Binding-site contacts:
Ligand atom C4 contacts residue PRO252 of chain 35.A at 3.7 Å (hydrophobic).
Ligand atom O1B contacts residue ALA146 of chain 31.A at 4.3 Å.
Ligand atom C5 contacts residue TYR145 of chain 31.A at 3.3 Å (hydrophobic).
Ligand atom C1 contacts residue SER147 of chain 31.A at 3.6 Å.
Ligand atom O1A contacts residue SER147 of chain 31.A at 3.1 Å (h-bond).
Ligand atom C11 contacts residue TYR145 of chain 31.A at 3.7 Å (hydrophobic).
Ligand atom C6 contacts residue ALA146 of chain 31.A at 4.3 Å (hydrophobic).
Ligand atom C1 contacts residue ALA146 of chain 31.A at 4.0 Å (hydrophobic).
Ligand atom N5 contacts residue TYR145 of chain 31.A at 2.6 Å (h-bond).
Ligand atom C8 contacts residue ALA146 of chain 31.A at 4.5 Å (hydrophobic).
Ligand atom O10 contacts residue TYR250 of chain 35.A at 2.8 Å (h-bond).
Ligand atom C11 contacts residue ARG143 of chain 31.A at 4.0 Å.
Ligand atom O1A contacts residue ASN148 of chain 31.A at 4.3 Å.
Ligand atom O1B contacts residue PRO252 of chain 35.A at 3.3 Å.
Ligand atom N5 contacts residue TYR250 of chain 35.A at 4.4 Å.
Ligand atom C7 contacts residue TYR145 of chain 31.A at 3.9 Å (hydrophobic).
Ligand atom O4 contacts residue TYR145 of chain 31.A at 4.2 Å.
Ligand atom C9 contacts residue TYR145 of chain 31.A at 4.4 Å (hydrophobic).
Ligand atom C6 contacts residue TYR145 of chain 31.A at 3.4 Å (hydrophobic).
Ligand atom C10 contacts residue TYR145 of chain 31.A at 3.6 Å (hydrophobic).
Ligand atom O4 contacts residue PRO252 of chain 35.A at 3.6 Å.
Ligand atom O8 contacts residue ALA146 of chain 31.A at 3.3 Å.
Ligand atom C3 contacts residue PRO252 of chain 35.A at 3.8 Å (hydrophobic).
Ligand atom C1 contacts residue PRO252 of chain 35.A at 4.0 Å (hydrophobic).
Ligand atom O1A contacts residue ALA146 of chain 31.A at 3.2 Å.
Ligand atom O1B contacts residue SER147 of chain 31.A at 2.7 Å (h-bond).
Ligand atom O4 contacts residue TYR250 of chain 35.A at 3.4 Å.
Ligand atom O4 contacts residue ASN251 of chain 35.A at 4.1 Å.
Ligand atom C11 contacts residue TYR250 of chain 35.A at 3.7 Å (hydrophobic).
Ligand atom C10 contacts residue TYR250 of chain 35.A at 3.5 Å (hydrophobic).
Ligand atom C4 contacts residue TYR145 of chain 31.A at 3.6 Å (hydrophobic).

Sequence of chain 31.A:
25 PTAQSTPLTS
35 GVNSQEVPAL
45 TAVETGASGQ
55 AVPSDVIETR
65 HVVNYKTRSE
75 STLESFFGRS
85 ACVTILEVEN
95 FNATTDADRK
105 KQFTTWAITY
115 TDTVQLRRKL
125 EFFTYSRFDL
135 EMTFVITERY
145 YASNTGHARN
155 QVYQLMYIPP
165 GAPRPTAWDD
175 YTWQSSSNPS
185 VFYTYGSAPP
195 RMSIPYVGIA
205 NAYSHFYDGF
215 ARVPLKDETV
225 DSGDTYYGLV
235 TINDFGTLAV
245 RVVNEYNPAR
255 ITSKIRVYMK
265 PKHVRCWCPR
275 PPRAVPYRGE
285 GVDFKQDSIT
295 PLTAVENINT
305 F

A small-molecule ligand and the protein it binds are described below.
Small molecule (SMILES): CC(=O)N[C@H]1[C@H]([C@H](O)[C@H](O)CO)O[C@@](O)(C(=O)O)C[C@@H]1O

Sequence of chain 35.A:
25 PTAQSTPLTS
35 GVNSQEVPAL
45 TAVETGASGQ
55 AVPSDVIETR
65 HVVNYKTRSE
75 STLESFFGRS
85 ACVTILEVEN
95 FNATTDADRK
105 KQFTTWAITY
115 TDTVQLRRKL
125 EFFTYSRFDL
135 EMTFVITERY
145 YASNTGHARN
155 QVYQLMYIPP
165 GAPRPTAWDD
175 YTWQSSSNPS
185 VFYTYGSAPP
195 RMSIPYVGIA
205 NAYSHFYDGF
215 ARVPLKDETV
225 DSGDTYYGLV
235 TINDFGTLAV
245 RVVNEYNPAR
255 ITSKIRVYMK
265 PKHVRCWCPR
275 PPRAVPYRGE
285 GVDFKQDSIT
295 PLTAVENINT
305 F